This small molecule binds to this protein.
Small molecule (SMILES): COc1ccc(S(=O)(=O)NC(=O)c2cc3cc(OC)ccc3n2CC(=O)O)cc1

Sequence of chain 2.B:
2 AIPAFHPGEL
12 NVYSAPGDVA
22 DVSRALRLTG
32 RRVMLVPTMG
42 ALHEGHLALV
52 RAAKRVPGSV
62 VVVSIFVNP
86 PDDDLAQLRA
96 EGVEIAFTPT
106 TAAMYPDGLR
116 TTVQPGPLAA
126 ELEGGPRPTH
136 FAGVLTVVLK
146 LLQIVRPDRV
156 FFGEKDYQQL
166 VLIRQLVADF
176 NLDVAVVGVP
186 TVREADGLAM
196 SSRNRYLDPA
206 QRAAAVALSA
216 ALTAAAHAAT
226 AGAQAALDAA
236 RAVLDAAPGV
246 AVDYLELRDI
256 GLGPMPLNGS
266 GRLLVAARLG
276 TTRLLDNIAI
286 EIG

Binding-site contacts:
Ligand atom OXT contacts residue LEU27 of chain 2.B at 3.7 Å.
Ligand atom CBA contacts residue LEU27 of chain 2.B at 4.1 Å (hydrophobic).
Ligand atom CAM contacts residue PHE6 of chain 2.B at 4.0 Å (hydrophobic).
Ligand atom CAU contacts residue PRO8 of chain 2.B at 4.0 Å (hydrophobic).
Ligand atom CAM contacts residue LEU27 of chain 2.B at 3.5 Å (hydrophobic).
Ligand atom CAZ contacts residue PHE6 of chain 2.B at 4.1 Å (hydrophobic).
Ligand atom CBA contacts residue THR30 of chain 2.B at 4.4 Å.
Ligand atom CAN contacts residue PHE6 of chain 2.B at 3.9 Å (hydrophobic).
Ligand atom C contacts residue THR30 of chain 2.B at 3.8 Å.
Ligand atom CAB contacts residue PRO4 of chain 2.B at 3.7 Å (hydrophobic).
Ligand atom CAL contacts residue ALA26 of chain 2.B at 3.8 Å (hydrophobic).
Ligand atom N contacts residue LEU27 of chain 2.B at 4.2 Å.
Ligand atom CAM contacts residue ALA26 of chain 2.B at 4.4 Å (hydrophobic).
Ligand atom CAB contacts residue ALA5 of chain 2.B at 4.3 Å (hydrophobic).
Ligand atom CA contacts residue LEU27 of chain 2.B at 3.8 Å (hydrophobic).
Ligand atom CAL contacts residue LEU27 of chain 2.B at 4.3 Å (hydrophobic).
Ligand atom C contacts residue ARG32 of chain 2.B at 3.3 Å.
Ligand atom CBA contacts residue PHE6 of chain 2.B at 4.0 Å (hydrophobic).
Ligand atom NAQ contacts residue PRO8 of chain 2.B at 3.5 Å.
Ligand atom CAY contacts residue PRO8 of chain 2.B at 3.9 Å (hydrophobic).
Ligand atom OXT contacts residue PRO8 of chain 2.B at 3.5 Å.
Ligand atom OXT contacts residue ARG32 of chain 2.B at 3.1 Å (salt-bridge).
Ligand atom CAB contacts residue ILE3 of chain 2.B at 4.2 Å (hydrophobic).
Ligand atom N contacts residue THR30 of chain 2.B at 4.2 Å.
Ligand atom CAW contacts residue PHE6 of chain 2.B at 3.8 Å (hydrophobic).
Ligand atom OAS contacts residue PHE6 of chain 2.B at 3.6 Å.
Ligand atom OAS contacts residue ILE3 of chain 2.B at 3.5 Å.
Ligand atom C contacts residue LEU27 of chain 2.B at 3.6 Å (hydrophobic).
Ligand atom CAO contacts residue PRO8 of chain 2.B at 3.9 Å (hydrophobic).
Ligand atom CAL contacts residue PHE6 of chain 2.B at 4.0 Å (hydrophobic).
Ligand atom CAB contacts residue PHE6 of chain 2.B at 3.7 Å (hydrophobic).
Ligand atom O contacts residue THR30 of chain 2.B at 3.7 Å.
Ligand atom CA contacts residue THR30 of chain 2.B at 3.0 Å.
Ligand atom OXT contacts residue PHE6 of chain 2.B at 3.5 Å.
Ligand atom O contacts residue LEU27 of chain 2.B at 4.2 Å.
Ligand atom CAM contacts residue THR30 of chain 2.B at 4.3 Å.
Ligand atom OAS contacts residue PRO4 of chain 2.B at 3.8 Å.
Ligand atom O contacts residue ARG32 of chain 2.B at 2.7 Å (salt-bridge).